Binding-site contacts:
Ligand atom N2 contacts residue ASN1071 of chain 1.B at 2.9 Å (h-bond).
Ligand atom C6 contacts residue ALA703 of chain 1.B at 4.1 Å (hydrophobic).
Ligand atom C1 contacts residue ASN1071 of chain 1.B at 1.4 Å.
Ligand atom C4 contacts residue ASN1071 of chain 1.B at 4.2 Å.
Ligand atom C3 contacts residue ASN1071 of chain 1.B at 3.8 Å.
Ligand atom C4 contacts residue ALA703 of chain 1.B at 4.5 Å (hydrophobic).
Ligand atom C8 contacts residue LYS1070 of chain 1.B at 4.1 Å.
Ligand atom O5 contacts residue ASN1071 of chain 1.B at 2.4 Å (h-bond).
Ligand atom O4 contacts residue ALA703 of chain 1.B at 4.3 Å.
Ligand atom C5 contacts residue ASN1071 of chain 1.B at 3.7 Å.
Ligand atom C2 contacts residue ASN1071 of chain 1.B at 2.5 Å.
Ligand atom O5 contacts residue ALA703 of chain 1.B at 4.4 Å.
Ligand atom O7 contacts residue ASN1071 of chain 1.B at 3.8 Å.
Ligand atom O6 contacts residue ALA703 of chain 1.B at 4.4 Å.
Ligand atom C7 contacts residue ASN1071 of chain 1.B at 3.6 Å.
Ligand atom C8 contacts residue ASN1071 of chain 1.B at 4.1 Å.
Ligand atom C8 contacts residue GLU1069 of chain 1.B at 3.3 Å.
Ligand atom C1 contacts residue GLN892 of chain 1.A at 4.3 Å.
Ligand atom C5 contacts residue ALA703 of chain 1.B at 3.6 Å (hydrophobic).

Sequence of chain 1.A:
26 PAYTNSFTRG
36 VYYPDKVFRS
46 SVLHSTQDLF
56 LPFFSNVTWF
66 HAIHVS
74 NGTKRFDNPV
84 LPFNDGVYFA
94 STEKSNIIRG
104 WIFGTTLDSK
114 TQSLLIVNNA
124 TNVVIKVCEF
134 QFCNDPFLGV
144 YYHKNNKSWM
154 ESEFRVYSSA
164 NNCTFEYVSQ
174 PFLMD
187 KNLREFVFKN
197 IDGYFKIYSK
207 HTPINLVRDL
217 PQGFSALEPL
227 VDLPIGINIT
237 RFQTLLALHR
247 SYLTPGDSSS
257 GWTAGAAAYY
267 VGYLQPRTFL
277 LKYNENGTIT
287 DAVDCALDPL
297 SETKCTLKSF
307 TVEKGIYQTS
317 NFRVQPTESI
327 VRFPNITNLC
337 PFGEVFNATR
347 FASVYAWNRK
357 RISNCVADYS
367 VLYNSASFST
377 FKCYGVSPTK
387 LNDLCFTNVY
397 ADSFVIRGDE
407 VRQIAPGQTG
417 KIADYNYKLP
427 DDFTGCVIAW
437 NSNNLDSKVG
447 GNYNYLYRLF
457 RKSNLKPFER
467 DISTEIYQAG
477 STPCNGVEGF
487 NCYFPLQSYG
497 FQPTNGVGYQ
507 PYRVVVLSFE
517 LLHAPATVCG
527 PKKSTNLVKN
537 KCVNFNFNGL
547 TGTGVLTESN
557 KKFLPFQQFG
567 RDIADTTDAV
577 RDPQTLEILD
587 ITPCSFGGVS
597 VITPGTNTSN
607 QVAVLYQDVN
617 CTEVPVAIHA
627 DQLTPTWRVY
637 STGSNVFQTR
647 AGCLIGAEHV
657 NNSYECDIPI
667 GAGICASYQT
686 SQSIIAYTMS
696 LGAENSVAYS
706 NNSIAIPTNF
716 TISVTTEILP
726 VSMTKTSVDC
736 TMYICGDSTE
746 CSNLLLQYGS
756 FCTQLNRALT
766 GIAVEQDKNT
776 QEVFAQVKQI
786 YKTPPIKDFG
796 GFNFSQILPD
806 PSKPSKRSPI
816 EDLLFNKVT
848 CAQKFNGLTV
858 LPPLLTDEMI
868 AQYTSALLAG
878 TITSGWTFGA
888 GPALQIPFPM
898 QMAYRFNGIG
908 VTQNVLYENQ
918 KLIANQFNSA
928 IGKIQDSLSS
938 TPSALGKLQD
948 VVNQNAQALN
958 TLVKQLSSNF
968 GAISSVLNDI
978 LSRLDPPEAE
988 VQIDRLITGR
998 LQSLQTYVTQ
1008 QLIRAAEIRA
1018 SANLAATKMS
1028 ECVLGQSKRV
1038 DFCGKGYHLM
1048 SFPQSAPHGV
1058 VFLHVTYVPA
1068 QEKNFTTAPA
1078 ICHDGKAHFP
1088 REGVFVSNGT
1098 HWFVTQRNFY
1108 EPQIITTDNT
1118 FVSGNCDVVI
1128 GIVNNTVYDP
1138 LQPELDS

Sequence of chain 1.B:
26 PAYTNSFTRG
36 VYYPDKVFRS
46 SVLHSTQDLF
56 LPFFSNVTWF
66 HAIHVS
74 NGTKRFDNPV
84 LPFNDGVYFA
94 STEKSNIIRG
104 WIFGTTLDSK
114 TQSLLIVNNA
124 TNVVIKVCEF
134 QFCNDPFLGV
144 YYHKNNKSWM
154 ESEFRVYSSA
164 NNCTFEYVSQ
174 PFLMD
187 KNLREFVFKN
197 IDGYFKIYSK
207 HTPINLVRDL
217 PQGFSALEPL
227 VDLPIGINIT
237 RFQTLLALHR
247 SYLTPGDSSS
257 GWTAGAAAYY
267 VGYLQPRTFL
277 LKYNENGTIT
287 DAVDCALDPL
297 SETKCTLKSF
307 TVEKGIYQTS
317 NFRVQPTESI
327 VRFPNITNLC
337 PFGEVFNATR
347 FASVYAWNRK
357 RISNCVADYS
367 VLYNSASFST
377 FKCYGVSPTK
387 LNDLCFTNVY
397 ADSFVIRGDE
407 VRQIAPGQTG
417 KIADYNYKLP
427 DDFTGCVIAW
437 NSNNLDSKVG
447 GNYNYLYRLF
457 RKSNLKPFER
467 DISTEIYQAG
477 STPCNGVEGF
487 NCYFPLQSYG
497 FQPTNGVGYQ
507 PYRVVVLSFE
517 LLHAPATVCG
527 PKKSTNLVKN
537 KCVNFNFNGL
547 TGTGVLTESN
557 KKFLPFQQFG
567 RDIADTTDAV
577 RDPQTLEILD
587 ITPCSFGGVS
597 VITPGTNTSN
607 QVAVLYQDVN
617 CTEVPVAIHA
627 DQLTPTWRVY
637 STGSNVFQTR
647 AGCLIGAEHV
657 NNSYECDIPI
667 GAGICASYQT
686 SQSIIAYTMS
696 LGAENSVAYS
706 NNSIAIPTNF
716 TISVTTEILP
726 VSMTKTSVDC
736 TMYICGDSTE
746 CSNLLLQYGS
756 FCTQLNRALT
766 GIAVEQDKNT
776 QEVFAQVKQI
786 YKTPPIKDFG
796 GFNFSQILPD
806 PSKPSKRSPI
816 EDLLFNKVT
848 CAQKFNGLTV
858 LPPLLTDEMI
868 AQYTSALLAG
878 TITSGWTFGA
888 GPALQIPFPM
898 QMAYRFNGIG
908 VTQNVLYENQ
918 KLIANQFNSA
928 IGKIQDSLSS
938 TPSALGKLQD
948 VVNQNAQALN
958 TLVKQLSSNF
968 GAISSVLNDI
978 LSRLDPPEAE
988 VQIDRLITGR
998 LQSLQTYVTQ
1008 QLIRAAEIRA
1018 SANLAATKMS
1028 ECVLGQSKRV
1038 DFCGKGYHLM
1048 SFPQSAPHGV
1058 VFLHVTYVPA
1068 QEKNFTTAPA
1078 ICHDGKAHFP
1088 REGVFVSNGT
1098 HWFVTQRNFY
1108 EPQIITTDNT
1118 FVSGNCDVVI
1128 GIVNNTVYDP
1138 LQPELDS

This protein binds this small molecule.
Small molecule (SMILES): CC(=O)N[C@@H]1[C@@H](O)[C@H](O)[C@@H](CO)O[C@H]1O